Binding-site contacts:
Ligand atom C4 contacts residue ASN205 of chain 1.C at 4.0 Å.
Ligand atom C5 contacts residue ASN205 of chain 1.C at 3.4 Å.
Ligand atom C8 contacts residue ALA214 of chain 1.C at 3.6 Å (hydrophobic).
Ligand atom O6 contacts residue LEU210 of chain 1.C at 3.5 Å.
Ligand atom C8 contacts residue GLN217 of chain 1.C at 4.0 Å.
Ligand atom C2 contacts residue GLN217 of chain 1.C at 4.1 Å.
Ligand atom O5 contacts residue SER208 of chain 1.C at 3.8 Å.
Ligand atom O7 contacts residue VAL215 of chain 1.C at 2.9 Å (h-bond).
Ligand atom C2 contacts residue ASN205 of chain 1.C at 2.5 Å.
Ligand atom O7 contacts residue ASN205 of chain 1.C at 3.7 Å.
Ligand atom C7 contacts residue GLN217 of chain 1.C at 3.4 Å.
Ligand atom O7 contacts residue GLN217 of chain 1.C at 3.2 Å (h-bond).
Ligand atom C3 contacts residue GLN217 of chain 1.C at 4.0 Å.
Ligand atom N2 contacts residue ASN205 of chain 1.C at 3.1 Å (h-bond).
Ligand atom C7 contacts residue ASN205 of chain 1.C at 3.6 Å.
Ligand atom C7 contacts residue ALA214 of chain 1.C at 3.9 Å (hydrophobic).
Ligand atom O6 contacts residue LEU212 of chain 1.C at 3.9 Å.
Ligand atom O3 contacts residue GLN217 of chain 1.C at 2.8 Å (h-bond).
Ligand atom C6 contacts residue ASN205 of chain 1.C at 4.4 Å.
Ligand atom C8 contacts residue VAL215 of chain 1.C at 4.1 Å (hydrophobic).
Ligand atom O7 contacts residue ALA214 of chain 1.C at 3.2 Å.
Ligand atom O6 contacts residue ASN205 of chain 1.C at 4.2 Å.
Ligand atom O5 contacts residue ASN205 of chain 1.C at 2.1 Å (h-bond).
Ligand atom C1 contacts residue SER208 of chain 1.C at 4.1 Å.
Ligand atom N2 contacts residue GLN217 of chain 1.C at 3.8 Å.
Ligand atom C3 contacts residue ASN205 of chain 1.C at 3.8 Å.
Ligand atom C7 contacts residue VAL215 of chain 1.C at 4.0 Å (hydrophobic).
Ligand atom C1 contacts residue ASN205 of chain 1.C at 1.5 Å.
Ligand atom O6 contacts residue SER208 of chain 1.C at 3.8 Å.

This protein binds this small molecule.
Small molecule (SMILES): CC(=O)N[C@@H]1[C@@H](O)[C@H](O)[C@@H](CO)O[C@H]1O

Sequence of chain 1.C:
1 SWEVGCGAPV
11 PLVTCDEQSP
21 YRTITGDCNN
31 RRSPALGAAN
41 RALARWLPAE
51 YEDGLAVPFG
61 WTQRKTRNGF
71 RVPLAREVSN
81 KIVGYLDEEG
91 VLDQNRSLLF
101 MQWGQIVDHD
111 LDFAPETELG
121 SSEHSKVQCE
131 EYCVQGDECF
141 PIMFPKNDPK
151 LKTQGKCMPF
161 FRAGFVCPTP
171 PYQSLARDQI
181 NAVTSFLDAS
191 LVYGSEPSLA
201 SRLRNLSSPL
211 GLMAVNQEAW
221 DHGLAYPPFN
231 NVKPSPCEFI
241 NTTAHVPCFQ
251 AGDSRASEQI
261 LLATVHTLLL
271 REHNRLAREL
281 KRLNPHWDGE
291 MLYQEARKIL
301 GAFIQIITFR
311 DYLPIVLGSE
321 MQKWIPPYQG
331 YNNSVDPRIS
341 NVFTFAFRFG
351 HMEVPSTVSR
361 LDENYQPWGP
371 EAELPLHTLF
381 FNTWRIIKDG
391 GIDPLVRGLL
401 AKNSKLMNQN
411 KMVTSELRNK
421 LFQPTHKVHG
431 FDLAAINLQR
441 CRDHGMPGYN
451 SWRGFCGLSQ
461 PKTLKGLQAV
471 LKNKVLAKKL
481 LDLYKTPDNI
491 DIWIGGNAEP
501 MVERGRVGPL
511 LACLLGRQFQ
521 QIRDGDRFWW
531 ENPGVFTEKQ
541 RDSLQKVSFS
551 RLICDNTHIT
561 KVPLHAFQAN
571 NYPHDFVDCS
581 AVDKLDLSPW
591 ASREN